Sequence of chain 3.B:
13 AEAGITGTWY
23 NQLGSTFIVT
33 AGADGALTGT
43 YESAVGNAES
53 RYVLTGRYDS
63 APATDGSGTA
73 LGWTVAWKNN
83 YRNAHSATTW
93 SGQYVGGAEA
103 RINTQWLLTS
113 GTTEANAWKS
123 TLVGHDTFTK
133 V

This protein binds this small molecule.
Small molecule (SMILES): O=C1NC2NC(=O)NC2N1

Sequence of chain 2.A:
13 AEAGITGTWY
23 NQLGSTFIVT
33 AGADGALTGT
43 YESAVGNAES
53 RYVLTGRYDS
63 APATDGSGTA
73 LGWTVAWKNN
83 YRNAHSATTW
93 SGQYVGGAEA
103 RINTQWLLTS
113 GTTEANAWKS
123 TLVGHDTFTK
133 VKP

Binding-site contacts:
Ligand atom C1 contacts residue ASP128 of chain 2.A at 3.8 Å.
Ligand atom N2 contacts residue ASP128 of chain 2.A at 3.0 Å (salt-bridge).
Ligand atom O1' contacts residue TRP79 of chain 2.A at 4.0 Å.
Ligand atom N2 contacts residue ASN23 of chain 2.A at 4.0 Å.
Ligand atom N1' contacts residue FMT1 of chain 2.D at 2.9 Å (h-bond).
Ligand atom C1' contacts residue FMT1 of chain 2.D at 3.5 Å.
Ligand atom C2 contacts residue FMT1 of chain 2.D at 3.4 Å.
Ligand atom C1' contacts residue TRP120 of chain 3.B at 4.0 Å (hydrophobic).
Ligand atom C3 contacts residue ASP128 of chain 2.A at 4.0 Å.
Ligand atom N1 contacts residue SER45 of chain 2.A at 2.8 Å (h-bond).
Ligand atom N1 contacts residue LEU25 of chain 2.A at 3.7 Å.
Ligand atom C3 contacts residue LEU25 of chain 2.A at 4.0 Å (hydrophobic).
Ligand atom C2 contacts residue TRP120 of chain 3.B at 3.6 Å (hydrophobic).
Ligand atom N2' contacts residue TRP92 of chain 2.A at 4.0 Å.
Ligand atom C2 contacts residue VAL47 of chain 2.A at 3.7 Å (hydrophobic).
Ligand atom O1' contacts residue THR90 of chain 2.A at 2.6 Å (h-bond).
Ligand atom C1 contacts residue SER27 of chain 2.A at 3.6 Å.
Ligand atom N2' contacts residue TRP108 of chain 2.A at 3.4 Å.
Ligand atom C1 contacts residue LEU25 of chain 2.A at 3.5 Å (hydrophobic).
Ligand atom O1 contacts residue SER27 of chain 2.A at 2.8 Å (h-bond).
Ligand atom N1 contacts residue FMT1 of chain 2.D at 3.5 Å (h-bond).
Ligand atom C1 contacts residue TYR43 of chain 2.A at 3.6 Å (hydrophobic).
Ligand atom O1 contacts residue TYR43 of chain 2.A at 2.7 Å (h-bond).
Ligand atom O1 contacts residue SER45 of chain 2.A at 3.9 Å.
Ligand atom O1 contacts residue LEU25 of chain 2.A at 3.8 Å.
Ligand atom O1' contacts residue LEU110 of chain 2.A at 3.7 Å.
Ligand atom N2 contacts residue TYR43 of chain 2.A at 4.0 Å.
Ligand atom C1 contacts residue ASN23 of chain 2.A at 3.8 Å.
Ligand atom N1 contacts residue VAL47 of chain 2.A at 3.7 Å.
Ligand atom N1 contacts residue SER27 of chain 2.A at 3.9 Å.
Ligand atom O1 contacts residue ASN23 of chain 2.A at 2.9 Å (h-bond).
Ligand atom C1' contacts residue THR90 of chain 2.A at 3.8 Å.
Ligand atom O1' contacts residue FMT1 of chain 2.D at 3.5 Å (h-bond).
Ligand atom O1 contacts residue ASP128 of chain 2.A at 3.9 Å.
Ligand atom N1' contacts residue TRP120 of chain 3.B at 3.6 Å.
Ligand atom C2 contacts residue SER45 of chain 2.A at 3.8 Å.
Ligand atom N2 contacts residue LEU25 of chain 2.A at 3.6 Å.
Ligand atom C3 contacts residue TRP108 of chain 2.A at 3.8 Å (hydrophobic).
Ligand atom C3 contacts residue TRP120 of chain 3.B at 4.0 Å (hydrophobic).
Ligand atom C1 contacts residue SER45 of chain 2.A at 3.7 Å.